Binding-site contacts:
Ligand atom C8 contacts residue ASN308 of chain 1.I at 3.5 Å.
Ligand atom C4 contacts residue ASN308 of chain 1.I at 4.3 Å.
Ligand atom C2 contacts residue ASN308 of chain 1.I at 2.6 Å.
Ligand atom O6 contacts residue GLU309 of chain 1.I at 4.2 Å.
Ligand atom O7 contacts residue LYS304 of chain 1.I at 3.8 Å.
Ligand atom C5 contacts residue ASN308 of chain 1.I at 3.6 Å.
Ligand atom C3 contacts residue ASN308 of chain 1.I at 3.8 Å.
Ligand atom C1 contacts residue ASN308 of chain 1.I at 1.5 Å.
Ligand atom O5 contacts residue ASN308 of chain 1.I at 2.5 Å (h-bond).
Ligand atom O7 contacts residue ASN308 of chain 1.I at 4.3 Å.
Ligand atom N2 contacts residue ASN308 of chain 1.I at 3.0 Å (h-bond).
Ligand atom C7 contacts residue ASN308 of chain 1.I at 3.4 Å.

Sequence of chain 1.I:
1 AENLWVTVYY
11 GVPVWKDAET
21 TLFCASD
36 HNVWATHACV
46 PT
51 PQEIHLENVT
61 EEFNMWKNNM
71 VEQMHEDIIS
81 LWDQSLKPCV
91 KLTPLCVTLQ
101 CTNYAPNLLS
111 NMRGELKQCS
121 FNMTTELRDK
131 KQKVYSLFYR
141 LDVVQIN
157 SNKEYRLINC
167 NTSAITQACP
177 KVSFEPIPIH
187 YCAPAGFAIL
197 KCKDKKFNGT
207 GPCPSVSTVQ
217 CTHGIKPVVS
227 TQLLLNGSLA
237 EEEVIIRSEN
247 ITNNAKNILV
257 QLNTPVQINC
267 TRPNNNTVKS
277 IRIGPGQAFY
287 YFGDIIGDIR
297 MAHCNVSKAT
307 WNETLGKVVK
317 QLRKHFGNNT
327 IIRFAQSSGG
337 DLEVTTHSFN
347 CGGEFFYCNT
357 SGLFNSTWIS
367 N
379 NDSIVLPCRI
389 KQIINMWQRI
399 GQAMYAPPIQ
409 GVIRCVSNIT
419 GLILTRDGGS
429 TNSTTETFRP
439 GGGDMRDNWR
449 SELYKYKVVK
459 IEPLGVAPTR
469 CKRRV

This protein binds this small molecule.
Small molecule (SMILES): CC(=O)N[C@@H]1[C@@H](O)[C@H](O)[C@@H](CO)O[C@H]1O